A small-molecule ligand and the protein it binds are described below.
Small molecule (SMILES): CC(=O)N[C@@H]1[C@@H](O)[C@H](O)[C@@H](CO)O[C@H]1O

Sequence of chain 3.A:
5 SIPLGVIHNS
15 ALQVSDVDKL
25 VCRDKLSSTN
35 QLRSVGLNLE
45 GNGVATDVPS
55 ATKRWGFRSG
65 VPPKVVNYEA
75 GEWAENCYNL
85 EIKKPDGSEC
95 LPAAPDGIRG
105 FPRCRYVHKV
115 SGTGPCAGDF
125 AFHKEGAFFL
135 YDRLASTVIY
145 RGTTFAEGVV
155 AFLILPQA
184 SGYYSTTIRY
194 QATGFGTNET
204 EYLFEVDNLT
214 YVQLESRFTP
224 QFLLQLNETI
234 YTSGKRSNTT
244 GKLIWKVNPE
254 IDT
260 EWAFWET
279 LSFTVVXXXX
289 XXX

Binding-site contacts:
Ligand atom N2 contacts residue ASN211 of chain 3.A at 2.9 Å (h-bond).
Ligand atom C4 contacts residue ASN211 of chain 3.A at 4.2 Å.
Ligand atom C8 contacts residue ASN211 of chain 3.A at 4.4 Å.
Ligand atom O5 contacts residue ASN211 of chain 3.A at 2.4 Å (h-bond).
Ligand atom C3 contacts residue ASN211 of chain 3.A at 3.8 Å.
Ligand atom C5 contacts residue ASN211 of chain 3.A at 3.7 Å.
Ligand atom C7 contacts residue ASN211 of chain 3.A at 3.3 Å.
Ligand atom C2 contacts residue ASN211 of chain 3.A at 2.4 Å.
Ligand atom O7 contacts residue ASN211 of chain 3.A at 3.4 Å (h-bond).
Ligand atom C1 contacts residue ASN211 of chain 3.A at 1.4 Å.